This protein binds this small molecule.
Small molecule (SMILES): CC(=O)N[C@H]1[C@H](O[C@H]2[C@H](O)[C@@H](NC(C)=O)CO[C@@H]2CO)O[C@H](CO)[C@@H](O)[C@@H]1O

Sequence of chain 1.C:
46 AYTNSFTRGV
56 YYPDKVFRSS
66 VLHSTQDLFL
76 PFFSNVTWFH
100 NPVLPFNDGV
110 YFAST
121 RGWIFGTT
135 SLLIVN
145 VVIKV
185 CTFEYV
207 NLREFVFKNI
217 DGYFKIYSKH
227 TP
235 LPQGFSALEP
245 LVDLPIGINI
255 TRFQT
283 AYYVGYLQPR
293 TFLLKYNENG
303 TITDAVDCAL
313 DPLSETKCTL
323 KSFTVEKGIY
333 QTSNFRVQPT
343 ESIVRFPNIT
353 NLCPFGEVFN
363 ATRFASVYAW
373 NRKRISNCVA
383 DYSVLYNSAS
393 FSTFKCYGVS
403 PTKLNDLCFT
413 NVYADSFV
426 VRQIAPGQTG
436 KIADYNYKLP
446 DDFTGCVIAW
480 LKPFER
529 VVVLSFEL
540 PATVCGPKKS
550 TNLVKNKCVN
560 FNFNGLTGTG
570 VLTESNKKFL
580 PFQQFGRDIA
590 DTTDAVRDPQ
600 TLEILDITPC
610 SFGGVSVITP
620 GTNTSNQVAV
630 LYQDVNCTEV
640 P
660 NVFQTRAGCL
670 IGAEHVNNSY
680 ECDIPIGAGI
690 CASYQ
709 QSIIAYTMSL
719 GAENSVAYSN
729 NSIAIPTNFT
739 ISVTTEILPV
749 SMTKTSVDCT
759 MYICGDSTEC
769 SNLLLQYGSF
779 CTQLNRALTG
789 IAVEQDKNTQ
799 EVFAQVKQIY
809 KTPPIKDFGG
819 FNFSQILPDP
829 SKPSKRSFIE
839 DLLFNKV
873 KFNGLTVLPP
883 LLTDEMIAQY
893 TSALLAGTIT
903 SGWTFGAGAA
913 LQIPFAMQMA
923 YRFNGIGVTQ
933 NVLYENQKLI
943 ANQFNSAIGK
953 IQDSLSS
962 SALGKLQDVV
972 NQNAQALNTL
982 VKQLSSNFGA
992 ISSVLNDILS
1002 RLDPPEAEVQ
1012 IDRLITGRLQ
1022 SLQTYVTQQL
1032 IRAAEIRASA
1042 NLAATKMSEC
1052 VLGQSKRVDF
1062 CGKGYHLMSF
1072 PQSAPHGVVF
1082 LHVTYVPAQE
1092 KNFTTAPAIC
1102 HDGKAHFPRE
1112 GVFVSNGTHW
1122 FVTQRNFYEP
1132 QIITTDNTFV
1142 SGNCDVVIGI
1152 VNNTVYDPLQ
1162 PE

Binding-site contacts:
Ligand atom C5 contacts residue ASN1153 of chain 1.C at 3.7 Å.
Ligand atom C2 contacts residue ASN1153 of chain 1.C at 2.5 Å.
Ligand atom C7 contacts residue ASN1153 of chain 1.C at 3.7 Å.
Ligand atom C4 contacts residue ASN1153 of chain 1.C at 4.2 Å.
Ligand atom C1 contacts residue ASN1153 of chain 1.C at 1.4 Å.
Ligand atom C3 contacts residue ASN1153 of chain 1.C at 3.8 Å.
Ligand atom N2 contacts residue ASN1153 of chain 1.C at 2.9 Å (h-bond).
Ligand atom O5 contacts residue ASN1153 of chain 1.C at 2.4 Å (h-bond).
Ligand atom O7 contacts residue ASN1153 of chain 1.C at 4.0 Å.